Binding-site contacts:
Ligand atom O7 contacts residue ASN269 of chain 6.F at 3.4 Å (h-bond).
Ligand atom O4 contacts residue TRP97 of chain 6.F at 3.8 Å.
Ligand atom C3 contacts residue ASN269 of chain 6.F at 3.1 Å.
Ligand atom N2 contacts residue ASN269 of chain 6.F at 2.8 Å (h-bond).
Ligand atom O3 contacts residue TRP97 of chain 6.F at 2.5 Å (h-bond).
Ligand atom O5 contacts residue ASN269 of chain 6.F at 2.4 Å (h-bond).
Ligand atom C1 contacts residue ASN269 of chain 6.F at 1.4 Å.
Ligand atom C2 contacts residue ASN269 of chain 6.F at 2.5 Å.
Ligand atom C4 contacts residue ASN269 of chain 6.F at 3.7 Å.
Ligand atom C4 contacts residue TRP97 of chain 6.F at 4.1 Å (hydrophobic).
Ligand atom N2 contacts residue TRP97 of chain 6.F at 2.4 Å (h-bond).
Ligand atom O3 contacts residue PRO95 of chain 6.F at 4.4 Å.
Ligand atom C5 contacts residue ASN269 of chain 6.F at 3.0 Å.
Ligand atom C8 contacts residue TRP97 of chain 6.F at 4.0 Å (hydrophobic).
Ligand atom C7 contacts residue ASN269 of chain 6.F at 3.5 Å.
Ligand atom O7 contacts residue TRP97 of chain 6.F at 3.8 Å.
Ligand atom C1 contacts residue TRP97 of chain 6.F at 4.2 Å (hydrophobic).
Ligand atom C2 contacts residue TRP97 of chain 6.F at 3.1 Å (hydrophobic).
Ligand atom C3 contacts residue TRP97 of chain 6.F at 2.7 Å (hydrophobic).
Ligand atom O3 contacts residue ASN269 of chain 6.F at 4.4 Å.
Ligand atom C7 contacts residue TRP97 of chain 6.F at 3.3 Å (hydrophobic).
Ligand atom C8 contacts residue PRO99 of chain 6.F at 3.9 Å (hydrophobic).
Ligand atom C6 contacts residue ASN269 of chain 6.F at 4.3 Å.

Sequence of chain 6.F:
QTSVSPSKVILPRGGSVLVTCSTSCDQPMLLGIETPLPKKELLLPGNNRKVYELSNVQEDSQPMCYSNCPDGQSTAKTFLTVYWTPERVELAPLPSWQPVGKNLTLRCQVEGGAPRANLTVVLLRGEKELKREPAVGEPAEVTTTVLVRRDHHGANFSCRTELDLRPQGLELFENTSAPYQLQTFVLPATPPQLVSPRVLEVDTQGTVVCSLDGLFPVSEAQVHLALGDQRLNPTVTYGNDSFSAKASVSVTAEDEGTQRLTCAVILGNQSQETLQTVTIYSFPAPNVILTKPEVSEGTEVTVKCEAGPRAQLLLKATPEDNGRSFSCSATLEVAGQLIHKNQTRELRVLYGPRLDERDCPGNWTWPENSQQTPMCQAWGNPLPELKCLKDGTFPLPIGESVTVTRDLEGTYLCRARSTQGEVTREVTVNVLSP

This small molecule binds to this protein.
Small molecule (SMILES): CC(=O)N[C@@H]1[C@@H](O)[C@H](O)[C@@H](CO)O[C@H]1O